Sequence of chain 15.E:
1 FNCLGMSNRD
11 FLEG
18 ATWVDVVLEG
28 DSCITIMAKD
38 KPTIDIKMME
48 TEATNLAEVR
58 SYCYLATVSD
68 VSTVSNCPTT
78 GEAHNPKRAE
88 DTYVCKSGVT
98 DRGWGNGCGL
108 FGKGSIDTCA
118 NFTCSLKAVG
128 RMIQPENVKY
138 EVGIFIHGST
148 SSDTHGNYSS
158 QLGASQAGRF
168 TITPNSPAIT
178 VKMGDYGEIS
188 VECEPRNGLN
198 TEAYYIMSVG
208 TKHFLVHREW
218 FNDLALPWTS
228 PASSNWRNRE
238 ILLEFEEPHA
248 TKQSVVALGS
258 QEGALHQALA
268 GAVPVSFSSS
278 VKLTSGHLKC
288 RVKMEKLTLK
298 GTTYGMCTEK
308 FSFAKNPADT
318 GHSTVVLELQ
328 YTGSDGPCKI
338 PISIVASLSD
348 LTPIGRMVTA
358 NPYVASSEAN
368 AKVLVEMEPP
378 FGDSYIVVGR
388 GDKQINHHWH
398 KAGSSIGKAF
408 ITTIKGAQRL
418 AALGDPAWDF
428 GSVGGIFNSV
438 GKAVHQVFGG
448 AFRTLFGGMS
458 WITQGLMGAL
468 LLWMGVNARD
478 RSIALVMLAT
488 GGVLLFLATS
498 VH

The small molecule below binds the protein below.
Small molecule (SMILES): CC(=O)N[C@@H]1[C@@H](O)[C@H](O)[C@@H](CO)O[C@H]1O

Binding-site contacts:
Ligand atom C2 contacts residue ASN118 of chain 15.E at 2.5 Å.
Ligand atom O7 contacts residue SER66 of chain 15.E at 3.6 Å.
Ligand atom O6 contacts residue ASN118 of chain 15.E at 4.1 Å.
Ligand atom C7 contacts residue ASP67 of chain 15.E at 4.3 Å.
Ligand atom O7 contacts residue ASP67 of chain 15.E at 4.3 Å.
Ligand atom C8 contacts residue ASP67 of chain 15.E at 4.0 Å.
Ligand atom C5 contacts residue ASN118 of chain 15.E at 3.6 Å.
Ligand atom O5 contacts residue THR120 of chain 15.E at 3.7 Å.
Ligand atom C5 contacts residue THR120 of chain 15.E at 4.5 Å.
Ligand atom O7 contacts residue ASN118 of chain 15.E at 3.4 Å (h-bond).
Ligand atom C7 contacts residue ASN118 of chain 15.E at 3.3 Å.
Ligand atom C6 contacts residue THR120 of chain 15.E at 4.0 Å.
Ligand atom O5 contacts residue SER66 of chain 15.E at 4.3 Å.
Ligand atom C7 contacts residue TYR90 of chain 15.E at 4.2 Å (hydrophobic).
Ligand atom C3 contacts residue ASN118 of chain 15.E at 3.8 Å.
Ligand atom C4 contacts residue ASN118 of chain 15.E at 4.2 Å.
Ligand atom C1 contacts residue SER66 of chain 15.E at 4.4 Å.
Ligand atom N2 contacts residue ASN118 of chain 15.E at 2.9 Å (h-bond).
Ligand atom C8 contacts residue ASN118 of chain 15.E at 4.3 Å.
Ligand atom O6 contacts residue THR89 of chain 15.E at 3.8 Å.
Ligand atom C8 contacts residue TYR90 of chain 15.E at 3.6 Å (hydrophobic).
Ligand atom O5 contacts residue ASN118 of chain 15.E at 2.4 Å (h-bond).
Ligand atom N2 contacts residue TYR90 of chain 15.E at 4.2 Å.
Ligand atom C1 contacts residue ASN118 of chain 15.E at 1.4 Å.
Ligand atom O6 contacts residue PHE119 of chain 15.E at 3.2 Å (h-bond).
Ligand atom O6 contacts residue THR120 of chain 15.E at 3.5 Å (h-bond).